The small molecule below binds the protein below.
Small molecule (SMILES): CC(=O)N[C@H]1[C@H](O[C@H]2[C@H](O)[C@@H](NC(C)=O)CO[C@@H]2CO)O[C@H](CO)[C@@H](O[C@@H]2O[C@H](CO)[C@@H](O)[C@H](O)[C@@H]2O)[C@@H]1O

Sequence of chain 1.A:
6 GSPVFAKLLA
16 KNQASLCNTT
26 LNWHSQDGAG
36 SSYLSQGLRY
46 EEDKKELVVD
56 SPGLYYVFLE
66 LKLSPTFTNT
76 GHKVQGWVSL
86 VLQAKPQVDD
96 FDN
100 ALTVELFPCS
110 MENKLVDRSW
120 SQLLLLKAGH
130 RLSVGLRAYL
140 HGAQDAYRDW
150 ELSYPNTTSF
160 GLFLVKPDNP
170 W

Binding-site contacts:
Ligand atom C1 contacts residue TYR138 of chain 1.A at 3.7 Å (hydrophobic).
Ligand atom C6 contacts residue TRP82 of chain 1.A at 4.3 Å (hydrophobic).
Ligand atom N2 contacts residue TRP82 of chain 1.A at 4.2 Å.
Ligand atom C5 contacts residue ALA137 of chain 1.A at 4.1 Å (hydrophobic).
Ligand atom C6 contacts residue TYR138 of chain 1.A at 3.8 Å (hydrophobic).
Ligand atom O7 contacts residue ASN23 of chain 1.A at 4.0 Å.
Ligand atom C8 contacts residue TRP82 of chain 1.A at 3.1 Å (hydrophobic).
Ligand atom C2 contacts residue TYR138 of chain 1.A at 3.7 Å (hydrophobic).
Ligand atom C3 contacts residue ASN23 of chain 1.A at 3.8 Å.
Ligand atom N2 contacts residue ALA137 of chain 1.A at 3.3 Å (h-bond).
Ligand atom C3 contacts residue TYR138 of chain 1.A at 4.1 Å (hydrophobic).
Ligand atom C4 contacts residue TYR138 of chain 1.A at 3.6 Å (hydrophobic).
Ligand atom C7 contacts residue ALA137 of chain 1.A at 4.5 Å (hydrophobic).
Ligand atom O5 contacts residue TYR138 of chain 1.A at 3.3 Å.
Ligand atom O6 contacts residue TYR138 of chain 1.A at 4.0 Å.
Ligand atom O6 contacts residue TRP82 of chain 1.A at 3.5 Å.
Ligand atom O3 contacts residue TYR138 of chain 1.A at 3.8 Å.
Ligand atom C5 contacts residue TRP82 of chain 1.A at 4.3 Å (hydrophobic).
Ligand atom O5 contacts residue ASN23 of chain 1.A at 2.3 Å (h-bond).
Ligand atom C7 contacts residue ASN23 of chain 1.A at 3.4 Å.
Ligand atom O5 contacts residue ALA137 of chain 1.A at 4.2 Å.
Ligand atom C4 contacts residue ASN23 of chain 1.A at 4.2 Å.
Ligand atom O4 contacts residue TYR138 of chain 1.A at 3.5 Å.
Ligand atom C1 contacts residue ALA137 of chain 1.A at 3.4 Å (hydrophobic).
Ligand atom C1 contacts residue TYR138 of chain 1.A at 3.9 Å (hydrophobic).
Ligand atom C7 contacts residue TRP82 of chain 1.A at 4.1 Å (hydrophobic).
Ligand atom C5 contacts residue TYR138 of chain 1.A at 3.8 Å (hydrophobic).
Ligand atom C2 contacts residue ALA137 of chain 1.A at 3.6 Å (hydrophobic).
Ligand atom O6 contacts residue ARG136 of chain 1.A at 4.1 Å.
Ligand atom C5 contacts residue ASN23 of chain 1.A at 3.6 Å.
Ligand atom C3 contacts residue ALA137 of chain 1.A at 3.6 Å (hydrophobic).
Ligand atom N2 contacts residue ASN23 of chain 1.A at 2.9 Å (h-bond).
Ligand atom C8 contacts residue ASN23 of chain 1.A at 3.9 Å.
Ligand atom C1 contacts residue ASN23 of chain 1.A at 1.4 Å.
Ligand atom C4 contacts residue ALA137 of chain 1.A at 4.3 Å (hydrophobic).
Ligand atom O4 contacts residue TRP82 of chain 1.A at 4.4 Å.
Ligand atom C2 contacts residue ASN23 of chain 1.A at 2.4 Å.